Binding-site contacts:
Ligand atom O contacts residue LYS156 of chain 1.A at 3.0 Å (salt-bridge).
Ligand atom OXT contacts residue GLN152 of chain 1.A at 2.9 Å (h-bond).
Ligand atom O contacts residue ARG148 of chain 1.A at 2.8 Å (salt-bridge).
Ligand atom C contacts residue PRO145 of chain 1.A at 3.7 Å (hydrophobic).
Ligand atom O contacts residue PHE58 of chain 1.A at 3.7 Å.
Ligand atom C contacts residue PHE58 of chain 1.A at 4.2 Å (hydrophobic).
Ligand atom CA contacts residue GLN152 of chain 1.A at 4.2 Å.
Ligand atom CA contacts residue GLY149 of chain 1.A at 4.4 Å.
Ligand atom O contacts residue PRO145 of chain 1.A at 3.4 Å.
Ligand atom OXT contacts residue GLY149 of chain 1.A at 4.2 Å.
Ligand atom C contacts residue LYS156 of chain 1.A at 2.3 Å.
Ligand atom CB contacts residue PHE116 of chain 1.A at 4.0 Å (hydrophobic).
Ligand atom O contacts residue PHE116 of chain 1.A at 3.4 Å.
Ligand atom CB contacts residue LYS156 of chain 1.A at 2.4 Å.
Ligand atom OXT contacts residue PHE58 of chain 1.A at 3.9 Å.
Ligand atom OXT contacts residue PRO145 of chain 1.A at 4.2 Å.
Ligand atom CB contacts residue MET154 of chain 1.A at 4.3 Å (hydrophobic).
Ligand atom C contacts residue PHE116 of chain 1.A at 4.2 Å (hydrophobic).
Ligand atom OXT contacts residue LYS156 of chain 1.A at 3.2 Å (salt-bridge).
Ligand atom CA contacts residue PHE116 of chain 1.A at 4.4 Å (hydrophobic).
Ligand atom C contacts residue ARG148 of chain 1.A at 3.6 Å.
Ligand atom CA contacts residue GLU118 of chain 1.A at 4.5 Å.
Ligand atom CA contacts residue PRO145 of chain 1.A at 3.7 Å (hydrophobic).
Ligand atom CA contacts residue LYS156 of chain 1.A at 1.3 Å.
Ligand atom CB contacts residue GLU118 of chain 1.A at 3.4 Å.
Ligand atom C contacts residue GLN152 of chain 1.A at 3.9 Å.
Ligand atom OXT contacts residue ARG148 of chain 1.A at 2.9 Å (salt-bridge).

Sequence of chain 1.A:
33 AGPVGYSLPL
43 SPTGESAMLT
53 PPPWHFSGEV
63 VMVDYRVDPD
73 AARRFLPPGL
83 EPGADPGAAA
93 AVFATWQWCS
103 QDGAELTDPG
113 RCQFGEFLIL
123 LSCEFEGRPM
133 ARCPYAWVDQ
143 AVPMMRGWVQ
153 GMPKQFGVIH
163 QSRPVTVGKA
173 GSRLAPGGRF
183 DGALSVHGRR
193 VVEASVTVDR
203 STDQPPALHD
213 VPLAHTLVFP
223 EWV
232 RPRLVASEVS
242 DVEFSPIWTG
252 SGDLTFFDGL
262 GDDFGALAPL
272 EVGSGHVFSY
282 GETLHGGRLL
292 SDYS

The protein below binds the small molecule below.
Small molecule (SMILES): CC(=O)C(=O)O